Sequence of chain 1.A:
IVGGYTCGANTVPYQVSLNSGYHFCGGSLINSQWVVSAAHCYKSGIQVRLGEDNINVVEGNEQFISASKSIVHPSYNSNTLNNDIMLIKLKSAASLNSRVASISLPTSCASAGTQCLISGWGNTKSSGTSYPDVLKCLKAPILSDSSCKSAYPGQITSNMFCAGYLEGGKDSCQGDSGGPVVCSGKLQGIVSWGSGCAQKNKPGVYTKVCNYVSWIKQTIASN

Binding-site contacts:
Ligand atom C3 contacts residue CYS173 of chain 1.A at 3.9 Å (hydrophobic).
Ligand atom N3 contacts residue GLN174 of chain 1.A at 4.2 Å.
Ligand atom C5 contacts residue TRP193 of chain 1.A at 3.7 Å (hydrophobic).
Ligand atom C1 contacts residue CYS173 of chain 1.A at 3.5 Å (hydrophobic).
Ligand atom C3 contacts residue TRP193 of chain 1.A at 4.3 Å (hydrophobic).
Ligand atom N1 contacts residue GLY204 of chain 1.A at 4.4 Å.
Ligand atom C5 contacts residue SER172 of chain 1.A at 3.3 Å.
Ligand atom C1 contacts residue GLN174 of chain 1.A at 4.5 Å.
Ligand atom N3 contacts residue CYS173 of chain 1.A at 4.1 Å.
Ligand atom N1 contacts residue ASP171 of chain 1.A at 2.8 Å (salt-bridge).
Ligand atom N2 contacts residue TRP193 of chain 1.A at 3.9 Å.
Ligand atom C3 contacts residue VAL191 of chain 1.A at 3.7 Å (hydrophobic).
Ligand atom C6 contacts residue GLN174 of chain 1.A at 4.2 Å.
Ligand atom N1 contacts residue GLY194 of chain 1.A at 4.5 Å.
Ligand atom N1 contacts residue SER172 of chain 1.A at 2.8 Å (h-bond).
Ligand atom C1 contacts residue SER192 of chain 1.A at 4.5 Å.
Ligand atom N2 contacts residue GLY196 of chain 1.A at 4.0 Å.
Ligand atom C3 contacts residue SER172 of chain 1.A at 3.3 Å.
Ligand atom C4 contacts residue GLY194 of chain 1.A at 3.9 Å.
Ligand atom N1 contacts residue CYS197 of chain 1.A at 3.9 Å.
Ligand atom N3 contacts residue GLY194 of chain 1.A at 4.3 Å.
Ligand atom C1 contacts residue SER177 of chain 1.A at 3.1 Å.
Ligand atom N1 contacts residue CYS173 of chain 1.A at 4.4 Å.
Ligand atom C4 contacts residue TRP193 of chain 1.A at 3.8 Å (hydrophobic).
Ligand atom C2 contacts residue VAL191 of chain 1.A at 4.1 Å (hydrophobic).
Ligand atom C5 contacts residue ASP171 of chain 1.A at 3.8 Å.
Ligand atom C5 contacts residue GLY194 of chain 1.A at 3.9 Å.
Ligand atom N2 contacts residue CYS173 of chain 1.A at 4.4 Å.
Ligand atom C2 contacts residue CYS173 of chain 1.A at 3.7 Å (hydrophobic).
Ligand atom C4 contacts residue SER172 of chain 1.A at 3.7 Å.
Ligand atom C2 contacts residue GLN174 of chain 1.A at 4.3 Å.
Ligand atom C5 contacts residue GLY196 of chain 1.A at 4.2 Å.
Ligand atom N2 contacts residue GLY194 of chain 1.A at 3.6 Å.
Ligand atom N1 contacts residue GLY196 of chain 1.A at 3.2 Å (h-bond).
Ligand atom C5 contacts residue GLY204 of chain 1.A at 3.8 Å.
Ligand atom C1 contacts residue VAL191 of chain 1.A at 3.5 Å (hydrophobic).
Ligand atom N3 contacts residue TRP193 of chain 1.A at 4.4 Å.
Ligand atom C2 contacts residue SER177 of chain 1.A at 4.4 Å.
Ligand atom C1 contacts residue ASP176 of chain 1.A at 4.4 Å.
Ligand atom C4 contacts residue CYS173 of chain 1.A at 4.2 Å (hydrophobic).

The small molecule below binds the protein below.
Small molecule (SMILES): Cc1cc(CN)nn1C